Binding-site contacts:
Ligand atom C2C contacts residue CYS84 of chain 2.A at 3.1 Å (hydrophobic).
Ligand atom CGA contacts residue LYS83 of chain 2.A at 3.5 Å.
Ligand atom CAC contacts residue CYS84 of chain 2.A at 1.8 Å (hydrophobic).
Ligand atom O2A contacts residue LYS83 of chain 2.A at 2.7 Å (salt-bridge).
Ligand atom OC contacts residue TYR74 of chain 2.A at 3.3 Å.
Ligand atom ND contacts residue ASP87 of chain 2.A at 2.8 Å (salt-bridge).
Ligand atom C4C contacts residue CYS84 of chain 2.A at 3.5 Å (hydrophobic).
Ligand atom CMC contacts residue TRP128 of chain 2.A at 3.1 Å (hydrophobic).
Ligand atom CMD contacts residue GLN73 of chain 2.A at 3.3 Å.
Ligand atom CBB contacts residue TYR110 of chain 2.A at 3.5 Å (hydrophobic).
Ligand atom CAD contacts residue SER72 of chain 2.A at 3.5 Å.
Ligand atom CMA contacts residue ILE118 of chain 2.A at 3.5 Å (hydrophobic).
Ligand atom NA contacts residue ASP87 of chain 2.A at 2.8 Å (salt-bridge).
Ligand atom C1A contacts residue ARG86 of chain 2.A at 3.1 Å.
Ligand atom CBC contacts residue TYR129 of chain 2.A at 3.3 Å (hydrophobic).
Ligand atom O1A contacts residue LYS83 of chain 2.A at 3.5 Å (salt-bridge).
Ligand atom CAA contacts residue PHE122 of chain 2.A at 3.6 Å (hydrophobic).
Ligand atom OC contacts residue ALA75 of chain 2.A at 2.7 Å (h-bond).
Ligand atom NA contacts residue ARG86 of chain 2.A at 2.9 Å (salt-bridge).
Ligand atom ND contacts residue LEU124 of chain 2.A at 3.5 Å.
Ligand atom CBC contacts residue CYS84 of chain 2.A at 2.8 Å (hydrophobic).
Ligand atom C4A contacts residue ARG86 of chain 2.A at 3.3 Å.
Ligand atom CMD contacts residue SER72 of chain 2.A at 3.3 Å.
Ligand atom CHB contacts residue ASP87 of chain 2.A at 3.5 Å.
Ligand atom C1D contacts residue LEU124 of chain 2.A at 3.6 Å (hydrophobic).
Ligand atom CBD contacts residue SER72 of chain 2.A at 3.0 Å.
Ligand atom CGD contacts residue SER72 of chain 2.A at 3.2 Å.
Ligand atom C3D contacts residue LYS83 of chain 2.A at 3.5 Å.
Ligand atom C3C contacts residue TRP128 of chain 2.A at 3.4 Å (hydrophobic).
Ligand atom O1A contacts residue ARG86 of chain 2.A at 2.8 Å (salt-bridge).
Ligand atom NC contacts residue TRP128 of chain 2.A at 3.6 Å.
Ligand atom CHD contacts residue TYR129 of chain 2.A at 3.3 Å (hydrophobic).
Ligand atom ND contacts residue TYR129 of chain 2.A at 3.6 Å (h-bond).
Ligand atom CAB contacts residue TYR110 of chain 2.A at 3.3 Å (hydrophobic).
Ligand atom O1D contacts residue SER72 of chain 2.A at 2.8 Å (h-bond).
Ligand atom OC contacts residue THR66 of chain 2.A at 3.5 Å.
Ligand atom C2D contacts residue LYS83 of chain 2.A at 3.6 Å.
Ligand atom C3C contacts residue CYS84 of chain 2.A at 2.7 Å (hydrophobic).
Ligand atom CMD contacts residue TYR74 of chain 2.A at 3.6 Å (hydrophobic).
Ligand atom NC contacts residue GLN73 of chain 2.A at 3.0 Å (h-bond).

Sequence of chain 2.A:
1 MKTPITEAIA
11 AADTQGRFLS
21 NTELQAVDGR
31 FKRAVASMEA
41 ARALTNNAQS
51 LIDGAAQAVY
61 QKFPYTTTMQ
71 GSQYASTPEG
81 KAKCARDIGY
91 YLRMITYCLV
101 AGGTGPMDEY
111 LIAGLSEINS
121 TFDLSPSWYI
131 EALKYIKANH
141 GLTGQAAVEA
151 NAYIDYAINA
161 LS

The small molecule below binds the protein below.
Small molecule (SMILES): C=CC1=C(C)/C(=C/c2[nH]c(/C=C3\N=C(/C=C4\NC(=O)C(C)=C4C=C)C(C)=C3CCC(=O)O)c(CCC(=O)O)c2C)NC1=O